A small-molecule ligand and the protein it binds are described below.
Small molecule (SMILES): CC(=O)N[C@@H]1[C@@H](O)[C@H](O)[C@@H](CO)O[C@H]1O

Sequence of chain 41.D:
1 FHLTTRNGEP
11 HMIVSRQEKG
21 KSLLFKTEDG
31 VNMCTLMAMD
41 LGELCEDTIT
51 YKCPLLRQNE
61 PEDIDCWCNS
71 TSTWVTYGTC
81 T

Binding-site contacts:
Ligand atom C5 contacts residue ASN69 of chain 41.D at 3.7 Å.
Ligand atom C6 contacts residue NAG1 of chain 41.X at 4.3 Å.
Ligand atom O5 contacts residue ASN69 of chain 41.D at 2.8 Å (h-bond).
Ligand atom C8 contacts residue SER70 of chain 41.D at 3.7 Å.
Ligand atom C7 contacts residue SER70 of chain 41.D at 4.4 Å.
Ligand atom O1 contacts residue ASN69 of chain 41.D at 2.1 Å (h-bond).
Ligand atom C3 contacts residue VAL31 of chain 41.D at 3.0 Å (hydrophobic).
Ligand atom C1 contacts residue VAL31 of chain 41.D at 4.3 Å (hydrophobic).
Ligand atom O1 contacts residue MET33 of chain 41.D at 3.9 Å.
Ligand atom O7 contacts residue ASN69 of chain 41.D at 3.8 Å.
Ligand atom O1 contacts residue VAL31 of chain 41.D at 3.4 Å (h-bond).
Ligand atom N2 contacts residue VAL31 of chain 41.D at 4.0 Å.
Ligand atom C8 contacts residue ARG57 of chain 41.D at 4.2 Å.
Ligand atom C2 contacts residue VAL31 of chain 41.D at 4.0 Å (hydrophobic).
Ligand atom O3 contacts residue VAL31 of chain 41.D at 3.6 Å.
Ligand atom C8 contacts residue ASN69 of chain 41.D at 3.4 Å.
Ligand atom C4 contacts residue VAL31 of chain 41.D at 3.8 Å (hydrophobic).
Ligand atom C2 contacts residue ASN69 of chain 41.D at 4.2 Å.
Ligand atom C1 contacts residue ASN69 of chain 41.D at 2.7 Å.
Ligand atom O1 contacts residue SER70 of chain 41.D at 4.2 Å.
Ligand atom C4 contacts residue NAG1 of chain 41.X at 3.2 Å.
Ligand atom C6 contacts residue LEU24 of chain 41.D at 4.5 Å (hydrophobic).
Ligand atom C3 contacts residue NAG1 of chain 41.X at 3.7 Å.
Ligand atom C7 contacts residue ASN69 of chain 41.D at 3.8 Å.
Ligand atom C5 contacts residue NAG1 of chain 41.X at 4.4 Å.
Ligand atom C5 contacts residue VAL31 of chain 41.D at 4.2 Å (hydrophobic).
Ligand atom N2 contacts residue ASN69 of chain 41.D at 4.3 Å.
Ligand atom O3 contacts residue NAG1 of chain 41.X at 2.6 Å (h-bond).
Ligand atom O4 contacts residue VAL31 of chain 41.D at 3.3 Å.
Ligand atom O6 contacts residue NAG1 of chain 41.X at 3.0 Å.
Ligand atom C6 contacts residue ASN69 of chain 41.D at 4.4 Å.
Ligand atom C5 contacts residue MET33 of chain 41.D at 3.7 Å (hydrophobic).
Ligand atom C6 contacts residue MET33 of chain 41.D at 3.5 Å (hydrophobic).
Ligand atom O5 contacts residue MET33 of chain 41.D at 4.2 Å.
Ligand atom O4 contacts residue NAG1 of chain 41.X at 3.0 Å.